This protein binds this small molecule.
Small molecule (SMILES): CC(=O)N[C@@H]1[C@@H](O)[C@H](O)[C@@H](CO)O[C@H]1O

Sequence of chain 57.B:
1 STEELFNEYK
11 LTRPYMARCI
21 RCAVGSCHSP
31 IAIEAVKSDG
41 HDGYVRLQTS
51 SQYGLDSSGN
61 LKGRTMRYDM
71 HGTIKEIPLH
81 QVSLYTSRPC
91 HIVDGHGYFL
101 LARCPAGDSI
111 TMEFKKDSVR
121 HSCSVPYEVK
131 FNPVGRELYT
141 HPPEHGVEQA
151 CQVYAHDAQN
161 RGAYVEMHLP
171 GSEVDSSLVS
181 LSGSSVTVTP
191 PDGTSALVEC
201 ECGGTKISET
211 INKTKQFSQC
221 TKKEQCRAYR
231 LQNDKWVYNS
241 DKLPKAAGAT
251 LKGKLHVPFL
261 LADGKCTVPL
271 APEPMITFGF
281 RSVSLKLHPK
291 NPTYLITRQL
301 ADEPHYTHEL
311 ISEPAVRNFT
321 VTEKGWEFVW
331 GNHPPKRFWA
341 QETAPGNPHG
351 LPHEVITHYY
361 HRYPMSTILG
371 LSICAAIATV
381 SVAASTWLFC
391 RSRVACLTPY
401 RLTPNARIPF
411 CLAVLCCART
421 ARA

Binding-site contacts:
Ligand atom C3 contacts residue ASN212 of chain 57.B at 3.8 Å.
Ligand atom C1 contacts residue ILE211 of chain 57.B at 4.1 Å (hydrophobic).
Ligand atom O6 contacts residue ASN212 of chain 57.B at 4.4 Å.
Ligand atom O7 contacts residue ASN212 of chain 57.B at 4.5 Å.
Ligand atom O5 contacts residue ASN212 of chain 57.B at 2.4 Å (h-bond).
Ligand atom C7 contacts residue ASN212 of chain 57.B at 3.9 Å.
Ligand atom C2 contacts residue ASN212 of chain 57.B at 2.5 Å.
Ligand atom N2 contacts residue ASN212 of chain 57.B at 2.9 Å (h-bond).
Ligand atom C5 contacts residue ASN212 of chain 57.B at 3.7 Å.
Ligand atom C4 contacts residue ASN212 of chain 57.B at 4.2 Å.
Ligand atom N2 contacts residue ILE211 of chain 57.B at 4.0 Å.
Ligand atom C1 contacts residue ASN212 of chain 57.B at 1.4 Å.